Sequence of chain 2.A:
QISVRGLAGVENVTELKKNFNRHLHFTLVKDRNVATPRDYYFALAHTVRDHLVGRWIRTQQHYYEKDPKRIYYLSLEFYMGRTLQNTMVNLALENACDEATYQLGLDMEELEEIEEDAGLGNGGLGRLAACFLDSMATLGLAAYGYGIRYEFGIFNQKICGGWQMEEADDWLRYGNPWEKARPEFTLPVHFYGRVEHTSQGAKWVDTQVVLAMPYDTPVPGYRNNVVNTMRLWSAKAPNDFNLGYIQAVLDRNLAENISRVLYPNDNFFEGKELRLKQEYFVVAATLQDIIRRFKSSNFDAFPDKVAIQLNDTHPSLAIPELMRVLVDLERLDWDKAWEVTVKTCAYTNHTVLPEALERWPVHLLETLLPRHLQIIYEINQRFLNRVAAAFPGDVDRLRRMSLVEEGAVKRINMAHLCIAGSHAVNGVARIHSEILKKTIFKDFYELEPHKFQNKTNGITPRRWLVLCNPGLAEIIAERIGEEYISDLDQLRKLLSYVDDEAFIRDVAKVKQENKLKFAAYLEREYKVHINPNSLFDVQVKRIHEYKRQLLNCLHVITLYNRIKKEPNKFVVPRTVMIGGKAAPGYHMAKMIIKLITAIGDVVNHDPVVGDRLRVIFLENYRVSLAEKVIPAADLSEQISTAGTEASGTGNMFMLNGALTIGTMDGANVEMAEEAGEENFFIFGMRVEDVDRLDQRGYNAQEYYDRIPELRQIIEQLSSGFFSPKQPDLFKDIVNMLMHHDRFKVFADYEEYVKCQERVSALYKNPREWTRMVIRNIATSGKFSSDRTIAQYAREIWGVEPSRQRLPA

A small-molecule ligand and the protein it binds are described below.
Small molecule (SMILES): Nc1ccn([C@@H]2O[C@H](CO)[C@@H](O)[C@H](F)[C@H]2O)c(=O)n1

Binding-site contacts:
Ligand atom C2 contacts residue HIS378 of chain 2.A at 3.6 Å.
Ligand atom N2 contacts residue ASN285 of chain 2.A at 3.5 Å (h-bond).
Ligand atom O5 contacts residue HIS378 of chain 2.A at 3.9 Å.
Ligand atom F3 contacts residue ALA674 of chain 2.A at 3.3 Å.
Ligand atom C3 contacts residue GLU673 of chain 2.A at 3.6 Å.
Ligand atom C8 contacts residue HIS378 of chain 2.A at 3.9 Å.
Ligand atom O10 contacts residue LEU137 of chain 2.A at 3.0 Å (h-bond).
Ligand atom C5 contacts residue GLY136 of chain 2.A at 3.7 Å.
Ligand atom C10 contacts residue ASN285 of chain 2.A at 3.4 Å.
Ligand atom C8 contacts residue ASN285 of chain 2.A at 3.5 Å.
Ligand atom O6 contacts residue ASN485 of chain 2.A at 2.9 Å (h-bond).
Ligand atom C7 contacts residue ASN285 of chain 2.A at 3.5 Å.
Ligand atom O2 contacts residue TYR574 of chain 2.A at 3.1 Å (h-bond).
Ligand atom F3 contacts residue GLY676 of chain 2.A at 3.1 Å.
Ligand atom O10 contacts residue ASN285 of chain 2.A at 3.9 Å.
Ligand atom O10 contacts residue GLY136 of chain 2.A at 3.4 Å (h-bond).
Ligand atom C7 contacts residue HIS378 of chain 2.A at 3.3 Å.
Ligand atom O4 contacts residue SER675 of chain 2.A at 3.6 Å.
Ligand atom O4 contacts residue GLY676 of chain 2.A at 2.9 Å (h-bond).
Ligand atom O10 contacts residue ASP284 of chain 2.A at 3.5 Å (salt-bridge).
Ligand atom O5 contacts residue LEU137 of chain 2.A at 3.6 Å.
Ligand atom O2 contacts residue ASN285 of chain 2.A at 3.3 Å (h-bond).
Ligand atom C2 contacts residue GLU673 of chain 2.A at 3.7 Å.
Ligand atom C9 contacts residue ASN285 of chain 2.A at 3.7 Å.
Ligand atom N3 contacts residue ASN285 of chain 2.A at 3.6 Å (h-bond).
Ligand atom O6 contacts residue HIS378 of chain 2.A at 2.7 Å (h-bond).
Ligand atom C6 contacts residue HIS378 of chain 2.A at 3.5 Å.
Ligand atom C5 contacts residue LEU137 of chain 2.A at 3.8 Å (hydrophobic).
Ligand atom C6 contacts residue ASN485 of chain 2.A at 3.4 Å.
Ligand atom N2 contacts residue LEU137 of chain 2.A at 3.6 Å.
Ligand atom C3 contacts residue GLY676 of chain 2.A at 3.7 Å.
Ligand atom C6 contacts residue GLY136 of chain 2.A at 3.7 Å.
Ligand atom O6 contacts residue VAL456 of chain 2.A at 3.8 Å.
Ligand atom F3 contacts residue GLU673 of chain 2.A at 3.2 Å.
Ligand atom C10 contacts residue LEU137 of chain 2.A at 3.5 Å (hydrophobic).
Ligand atom O2 contacts residue GLU673 of chain 2.A at 2.8 Å (salt-bridge).
Ligand atom C4 contacts residue GLY676 of chain 2.A at 3.8 Å.
Ligand atom O4 contacts residue ASN485 of chain 2.A at 3.5 Å (h-bond).
Ligand atom N1 contacts residue ASN285 of chain 2.A at 3.4 Å (h-bond).
Ligand atom F3 contacts residue SER675 of chain 2.A at 2.9 Å.